Binding-site contacts:
Ligand atom N6 contacts residue MET95 of chain 1.D at 3.5 Å (h-bond).
Ligand atom O3A contacts residue SER25 of chain 1.D at 3.7 Å.
Ligand atom N6 contacts residue ALA48 of chain 1.D at 3.3 Å.
Ligand atom C6 contacts residue ALA48 of chain 1.D at 3.6 Å (hydrophobic).
Ligand atom O3G contacts residue ASP142 of chain 1.D at 3.4 Å (salt-bridge).
Ligand atom O2G contacts residue ALA27 of chain 1.D at 3.0 Å (h-bond).
Ligand atom O2' contacts residue ASP105 of chain 1.D at 3.7 Å.
Ligand atom PB contacts residue MG1 of chain 1.M at 3.2 Å.
Ligand atom N1 contacts residue LEU97 of chain 1.D at 3.7 Å.
Ligand atom PB contacts residue ARG146 of chain 1.D at 3.7 Å.
Ligand atom N6 contacts residue LEU149 of chain 1.D at 3.6 Å.
Ligand atom O4' contacts residue VAL31 of chain 1.D at 3.7 Å.
Ligand atom O2A contacts residue LYS50 of chain 1.D at 3.5 Å (salt-bridge).
Ligand atom C2 contacts residue MET98 of chain 1.D at 3.1 Å (hydrophobic).
Ligand atom O1B contacts residue ASN147 of chain 1.D at 3.0 Å (h-bond).
Ligand atom N6 contacts residue GLN96 of chain 1.D at 3.0 Å (h-bond).
Ligand atom O1B contacts residue MG1 of chain 1.M at 2.1 Å.
Ligand atom O1B contacts residue ARG146 of chain 1.D at 3.6 Å.
Ligand atom O2A contacts residue ASP160 of chain 1.D at 2.7 Å (salt-bridge).
Ligand atom O1A contacts residue LYS50 of chain 1.D at 3.7 Å.
Ligand atom N3B contacts residue GLY26 of chain 1.D at 3.4 Å.
Ligand atom PG contacts residue MG1 of chain 1.M at 3.4 Å.
Ligand atom O2A contacts residue MG1 of chain 1.M at 2.0 Å.
Ligand atom O1A contacts residue GLY26 of chain 1.D at 3.3 Å (h-bond).
Ligand atom O1G contacts residue ASP160 of chain 1.D at 3.1 Å (salt-bridge).
Ligand atom O1G contacts residue MG1 of chain 1.M at 2.1 Å.
Ligand atom C5' contacts residue VAL31 of chain 1.D at 3.7 Å (hydrophobic).
Ligand atom O1G contacts residue ASN147 of chain 1.D at 3.1 Å (h-bond).
Ligand atom O3G contacts residue ARG146 of chain 1.D at 2.4 Å (salt-bridge).
Ligand atom O3G contacts residue ASN147 of chain 1.D at 3.6 Å (h-bond).
Ligand atom C5' contacts residue GLY24 of chain 1.D at 3.6 Å.
Ligand atom O5' contacts residue VAL31 of chain 1.D at 3.1 Å.
Ligand atom PA contacts residue MG1 of chain 1.M at 3.4 Å.
Ligand atom N7 contacts residue 9LL1 of chain 1.O at 3.7 Å.
Ligand atom C6 contacts residue LEU149 of chain 1.D at 3.7 Å (hydrophobic).
Ligand atom N1 contacts residue MET98 of chain 1.D at 2.9 Å (h-bond).
Ligand atom O3A contacts residue MG1 of chain 1.M at 3.7 Å.
Ligand atom O3A contacts residue GLY26 of chain 1.D at 3.6 Å.
Ligand atom O2' contacts residue CYS102 of chain 1.D at 3.6 Å (h-bond).
Ligand atom O2B contacts residue ARG146 of chain 1.D at 3.2 Å.

This protein binds this small molecule.
Small molecule (SMILES): Nc1ncnc2c1ncn2[C@@H]1O[C@H](CO[P](=O)(O)O[P](=O)(O)NP(=O)(O)O)[C@@H](O)[C@H]1O

Sequence of chain 1.D:
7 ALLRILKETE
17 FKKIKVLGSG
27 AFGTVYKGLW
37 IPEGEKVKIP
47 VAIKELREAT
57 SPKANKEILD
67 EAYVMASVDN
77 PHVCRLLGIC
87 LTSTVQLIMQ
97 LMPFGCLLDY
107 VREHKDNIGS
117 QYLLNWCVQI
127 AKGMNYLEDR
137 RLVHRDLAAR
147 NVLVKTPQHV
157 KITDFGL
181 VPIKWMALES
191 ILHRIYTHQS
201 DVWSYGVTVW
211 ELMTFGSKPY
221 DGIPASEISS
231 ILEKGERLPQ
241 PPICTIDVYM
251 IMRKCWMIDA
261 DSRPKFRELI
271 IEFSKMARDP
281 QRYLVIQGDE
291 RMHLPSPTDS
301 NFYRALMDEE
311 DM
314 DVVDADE